Sequence of chain 48.A:
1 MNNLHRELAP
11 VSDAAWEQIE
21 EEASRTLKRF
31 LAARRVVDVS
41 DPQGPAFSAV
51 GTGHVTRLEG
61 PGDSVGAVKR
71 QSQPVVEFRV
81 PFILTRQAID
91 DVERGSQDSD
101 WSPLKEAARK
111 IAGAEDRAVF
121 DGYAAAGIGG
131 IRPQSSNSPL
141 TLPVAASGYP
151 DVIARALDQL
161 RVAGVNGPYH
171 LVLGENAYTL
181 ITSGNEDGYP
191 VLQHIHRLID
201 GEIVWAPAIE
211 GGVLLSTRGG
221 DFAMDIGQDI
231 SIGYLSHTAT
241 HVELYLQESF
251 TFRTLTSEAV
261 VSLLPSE

A small-molecule ligand and the protein it binds are described below.
Small molecule (SMILES): CC[C@H](C)[C@H](NC(=O)[C@H](CC(N)=O)NC(=O)[C@H](CC(C)C)NC(=O)[C@H](CO)NC(=O)CNC(=O)[C@@H](N)CO)C(=O)NCC(=O)N[C@@H](CO)C(=O)N[C@@H](CC(C)C)C(=O)N[C@H](C=O)CCCCN

Binding-site contacts:
Ligand atom C contacts residue SER231 of chain 48.A at 3.8 Å.
Ligand atom O contacts residue ARG6 of chain 48.A at 3.4 Å (salt-bridge).
Ligand atom CG2 contacts residue LEU31 of chain 48.A at 3.8 Å (hydrophobic).
Ligand atom CA contacts residue ASP229 of chain 48.A at 3.6 Å.
Ligand atom CE contacts residue VAL37 of chain 48.A at 3.7 Å (hydrophobic).
Ligand atom CB contacts residue VAL39 of chain 48.A at 3.8 Å (hydrophobic).
Ligand atom CD1 contacts residue ILE230 of chain 48.A at 3.5 Å (hydrophobic).
Ligand atom CA contacts residue ARG6 of chain 48.A at 3.7 Å.
Ligand atom OG contacts residue ARG34 of chain 48.A at 3.7 Å.
Ligand atom CE contacts residue ARG35 of chain 48.A at 3.8 Å.
Ligand atom CB contacts residue ARG35 of chain 48.A at 3.4 Å.
Ligand atom N contacts residue ASP229 of chain 48.A at 2.8 Å (salt-bridge).
Ligand atom N contacts residue ARG34 of chain 48.A at 3.4 Å (salt-bridge).
Ligand atom CA contacts residue ARG35 of chain 48.A at 3.8 Å.
Ligand atom CD1 contacts residue LEU27 of chain 48.A at 3.8 Å (hydrophobic).
Ligand atom CA contacts residue ASP229 of chain 48.A at 3.8 Å.
Ligand atom CD1 contacts residue LYS28 of chain 48.A at 3.4 Å.
Ligand atom O contacts residue LEU4 of chain 48.A at 3.7 Å.
Ligand atom CE contacts residue VAL36 of chain 48.A at 3.7 Å (hydrophobic).
Ligand atom CG contacts residue ILE230 of chain 48.A at 3.6 Å (hydrophobic).
Ligand atom C contacts residue ASP229 of chain 48.A at 3.8 Å.
Ligand atom CD2 contacts residue GLU20 of chain 48.A at 3.6 Å.
Ligand atom OG contacts residue ASP229 of chain 48.A at 3.6 Å.
Ligand atom CD1 contacts residue LEU31 of chain 48.A at 3.6 Å (hydrophobic).
Ligand atom O contacts residue ILE232 of chain 48.A at 3.6 Å (h-bond).
Ligand atom CB contacts residue SER24 of chain 48.A at 3.8 Å.
Ligand atom CD2 contacts residue SER24 of chain 48.A at 3.5 Å.
Ligand atom CD1 contacts residue LEU27 of chain 48.A at 3.6 Å (hydrophobic).
Ligand atom CA contacts residue SER231 of chain 48.A at 3.6 Å.
Ligand atom O contacts residue ASN2 of chain 48.A at 3.8 Å.
Ligand atom N contacts residue ILE230 of chain 48.A at 3.1 Å (h-bond).
Ligand atom O contacts residue SER231 of chain 48.A at 3.2 Å.
Ligand atom N contacts residue ARG34 of chain 48.A at 3.7 Å.
Ligand atom CG contacts residue ARG35 of chain 48.A at 3.1 Å.
Ligand atom N contacts residue ASP229 of chain 48.A at 3.2 Å (salt-bridge).
Ligand atom NZ contacts residue THR217 of chain 48.A at 3.8 Å.
Ligand atom C contacts residue ARG34 of chain 48.A at 3.7 Å.
Ligand atom N contacts residue ARG34 of chain 48.A at 3.9 Å.
Ligand atom CB contacts residue ILE230 of chain 48.A at 3.6 Å (hydrophobic).
Ligand atom O contacts residue ARG34 of chain 48.A at 2.8 Å (salt-bridge).